Binding-site contacts:
Ligand atom N7 contacts residue ASN43 of chain 1.B at 3.7 Å.
Ligand atom N6 contacts residue THR181 of chain 1.B at 3.9 Å.
Ligand atom O2' contacts residue ASN98 of chain 1.B at 3.0 Å (h-bond).
Ligand atom C52 contacts residue TYR136 of chain 1.B at 3.2 Å (hydrophobic).
Ligand atom C52 contacts residue GLY132 of chain 1.B at 3.9 Å.
Ligand atom N1 contacts residue ASP85 of chain 1.B at 3.8 Å.
Ligand atom C51 contacts residue TYR136 of chain 1.B at 3.6 Å (hydrophobic).
Ligand atom O4' contacts residue ASN98 of chain 1.B at 3.6 Å.
Ligand atom C2 contacts residue THR181 of chain 1.B at 4.0 Å.
Ligand atom C6 contacts residue ASP85 of chain 1.B at 3.8 Å.
Ligand atom N1 contacts residue ALA47 of chain 1.B at 3.4 Å.
Ligand atom C6 contacts residue THR181 of chain 1.B at 4.0 Å.
Ligand atom O5' contacts residue PHE135 of chain 1.B at 3.5 Å.
Ligand atom C4' contacts residue ASN98 of chain 1.B at 3.6 Å.
Ligand atom N5' contacts residue LEU99 of chain 1.B at 3.9 Å.
Ligand atom C2 contacts residue MET90 of chain 1.B at 3.9 Å (hydrophobic).
Ligand atom C2 contacts residue ALA47 of chain 1.B at 3.7 Å (hydrophobic).
Ligand atom O4' contacts residue LEU99 of chain 1.B at 3.3 Å.
Ligand atom N5' contacts residue ASN98 of chain 1.B at 2.8 Å (h-bond).
Ligand atom N6 contacts residue ASP85 of chain 1.B at 2.9 Å (salt-bridge).
Ligand atom C6 contacts residue ASN43 of chain 1.B at 4.1 Å.
Ligand atom N3 contacts residue MET90 of chain 1.B at 3.5 Å.
Ligand atom N6 contacts residue ASN43 of chain 1.B at 4.1 Å.
Ligand atom O5' contacts residue ASN43 of chain 1.B at 4.1 Å.
Ligand atom C51 contacts residue ASN98 of chain 1.B at 3.8 Å.
Ligand atom C52 contacts residue VAL133 of chain 1.B at 3.9 Å (hydrophobic).
Ligand atom C5' contacts residue LEU99 of chain 1.B at 3.7 Å (hydrophobic).
Ligand atom O4' contacts residue MET90 of chain 1.B at 4.0 Å.
Ligand atom O53 contacts residue GLY132 of chain 1.B at 3.3 Å (h-bond).
Ligand atom C52 contacts residue ILE102 of chain 1.B at 4.0 Å (hydrophobic).
Ligand atom O5' contacts residue LEU99 of chain 1.B at 4.0 Å.
Ligand atom O53 contacts residue VAL133 of chain 1.B at 3.7 Å.
Ligand atom C4' contacts residue LEU99 of chain 1.B at 4.1 Å (hydrophobic).
Ligand atom C1' contacts residue MET90 of chain 1.B at 3.7 Å (hydrophobic).
Ligand atom C4 contacts residue MET90 of chain 1.B at 3.4 Å (hydrophobic).
Ligand atom C5 contacts residue MET90 of chain 1.B at 3.8 Å (hydrophobic).
Ligand atom N9 contacts residue MET90 of chain 1.B at 3.8 Å.
Ligand atom C51 contacts residue PHE135 of chain 1.B at 4.0 Å (hydrophobic).
Ligand atom C5' contacts residue ASN98 of chain 1.B at 3.6 Å.
Ligand atom N1 contacts residue THR181 of chain 1.B at 3.5 Å (h-bond).

Sequence of chain 1.B:
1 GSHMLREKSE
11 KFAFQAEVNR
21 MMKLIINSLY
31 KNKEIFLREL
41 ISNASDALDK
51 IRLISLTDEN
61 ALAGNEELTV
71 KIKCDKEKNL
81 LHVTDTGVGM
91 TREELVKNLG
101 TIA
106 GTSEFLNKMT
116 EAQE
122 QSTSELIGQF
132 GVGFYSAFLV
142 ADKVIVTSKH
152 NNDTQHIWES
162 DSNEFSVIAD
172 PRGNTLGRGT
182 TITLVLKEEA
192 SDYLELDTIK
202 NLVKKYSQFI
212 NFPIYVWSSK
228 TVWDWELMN

This small molecule binds to this protein.
Small molecule (SMILES): Nc1ncnc2c1ncn2[C@@H]1O[C@H](C(=O)NCCO)[C@@H](O)[C@H]1O